Binding-site contacts:
Ligand atom C4 contacts residue SER61 of chain 1.B at 4.5 Å.
Ligand atom C5 contacts residue ASN59 of chain 1.B at 3.7 Å.
Ligand atom C1 contacts residue ASN59 of chain 1.B at 1.4 Å.
Ligand atom C3 contacts residue ASN59 of chain 1.B at 3.8 Å.
Ligand atom N2 contacts residue ASN59 of chain 1.B at 2.8 Å (h-bond).
Ligand atom C1 contacts residue SER61 of chain 1.B at 3.4 Å.
Ligand atom C7 contacts residue ASN59 of chain 1.B at 3.3 Å.
Ligand atom O5 contacts residue SER61 of chain 1.B at 3.1 Å (h-bond).
Ligand atom O7 contacts residue ASN59 of chain 1.B at 3.1 Å (h-bond).
Ligand atom C6 contacts residue THR62 of chain 1.B at 3.8 Å.
Ligand atom O6 contacts residue THR62 of chain 1.B at 4.2 Å.
Ligand atom C5 contacts residue SER61 of chain 1.B at 3.1 Å.
Ligand atom O5 contacts residue ASN59 of chain 1.B at 2.4 Å (h-bond).
Ligand atom C4 contacts residue ASN59 of chain 1.B at 4.2 Å.
Ligand atom C2 contacts residue ASN59 of chain 1.B at 2.5 Å.
Ligand atom C6 contacts residue SER61 of chain 1.B at 3.7 Å.

This protein binds this small molecule.
Small molecule (SMILES): CC(=O)N[C@@H]1[C@@H](O)[C@H](O)[C@@H](CO)O[C@H]1O

Sequence of chain 1.B:
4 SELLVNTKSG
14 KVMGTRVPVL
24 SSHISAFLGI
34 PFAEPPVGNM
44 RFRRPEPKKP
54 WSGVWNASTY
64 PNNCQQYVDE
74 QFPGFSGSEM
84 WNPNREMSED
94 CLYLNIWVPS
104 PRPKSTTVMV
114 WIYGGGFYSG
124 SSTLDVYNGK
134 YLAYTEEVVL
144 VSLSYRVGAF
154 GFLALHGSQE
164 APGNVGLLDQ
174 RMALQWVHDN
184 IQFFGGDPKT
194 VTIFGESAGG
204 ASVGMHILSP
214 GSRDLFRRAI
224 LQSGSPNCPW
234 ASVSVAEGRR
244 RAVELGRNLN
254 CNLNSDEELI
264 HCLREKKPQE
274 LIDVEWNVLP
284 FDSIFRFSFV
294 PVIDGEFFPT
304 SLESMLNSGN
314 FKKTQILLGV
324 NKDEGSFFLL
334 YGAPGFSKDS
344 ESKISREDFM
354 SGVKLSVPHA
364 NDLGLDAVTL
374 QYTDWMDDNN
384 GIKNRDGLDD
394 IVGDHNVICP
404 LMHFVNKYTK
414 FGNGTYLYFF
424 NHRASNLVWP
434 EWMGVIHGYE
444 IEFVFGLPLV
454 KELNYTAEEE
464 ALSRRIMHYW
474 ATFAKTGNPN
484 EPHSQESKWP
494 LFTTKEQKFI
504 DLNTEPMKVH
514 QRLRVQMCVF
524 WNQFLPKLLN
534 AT